Binding-site contacts:
Ligand atom O5 contacts residue ASN257 of chain 1.D at 2.4 Å (h-bond).
Ligand atom N2 contacts residue ASN257 of chain 1.D at 3.6 Å (h-bond).
Ligand atom C4 contacts residue ASN257 of chain 1.D at 3.1 Å.
Ligand atom O6 contacts residue ASN257 of chain 1.D at 4.2 Å.
Ligand atom C1 contacts residue ASN257 of chain 1.D at 1.4 Å.
Ligand atom O3 contacts residue ASN257 of chain 1.D at 4.4 Å.
Ligand atom C6 contacts residue ASN257 of chain 1.D at 3.1 Å.
Ligand atom C5 contacts residue ASN257 of chain 1.D at 3.0 Å.
Ligand atom C3 contacts residue ASN257 of chain 1.D at 3.4 Å.
Ligand atom C2 contacts residue ASN257 of chain 1.D at 2.5 Å.

This small molecule binds to this protein.
Small molecule (SMILES): CC(=O)N[C@@H]1[C@@H](O)[C@H](O)[C@@H](CO)O[C@H]1O

Sequence of chain 1.D:
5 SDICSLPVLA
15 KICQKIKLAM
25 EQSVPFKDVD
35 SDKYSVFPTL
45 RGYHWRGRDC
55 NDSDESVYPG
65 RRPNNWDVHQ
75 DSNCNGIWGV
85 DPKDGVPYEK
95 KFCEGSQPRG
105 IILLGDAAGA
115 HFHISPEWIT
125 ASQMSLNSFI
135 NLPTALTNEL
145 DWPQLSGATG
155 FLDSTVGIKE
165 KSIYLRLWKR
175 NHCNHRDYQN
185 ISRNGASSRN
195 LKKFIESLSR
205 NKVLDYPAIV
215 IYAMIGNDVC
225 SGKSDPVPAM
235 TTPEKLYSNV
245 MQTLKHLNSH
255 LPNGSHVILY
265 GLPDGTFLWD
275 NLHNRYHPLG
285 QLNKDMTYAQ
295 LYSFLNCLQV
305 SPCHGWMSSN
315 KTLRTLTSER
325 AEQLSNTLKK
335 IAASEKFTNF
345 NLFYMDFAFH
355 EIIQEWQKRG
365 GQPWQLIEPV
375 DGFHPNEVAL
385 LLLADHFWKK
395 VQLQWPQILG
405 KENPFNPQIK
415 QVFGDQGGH